Sequence of chain 1.A:
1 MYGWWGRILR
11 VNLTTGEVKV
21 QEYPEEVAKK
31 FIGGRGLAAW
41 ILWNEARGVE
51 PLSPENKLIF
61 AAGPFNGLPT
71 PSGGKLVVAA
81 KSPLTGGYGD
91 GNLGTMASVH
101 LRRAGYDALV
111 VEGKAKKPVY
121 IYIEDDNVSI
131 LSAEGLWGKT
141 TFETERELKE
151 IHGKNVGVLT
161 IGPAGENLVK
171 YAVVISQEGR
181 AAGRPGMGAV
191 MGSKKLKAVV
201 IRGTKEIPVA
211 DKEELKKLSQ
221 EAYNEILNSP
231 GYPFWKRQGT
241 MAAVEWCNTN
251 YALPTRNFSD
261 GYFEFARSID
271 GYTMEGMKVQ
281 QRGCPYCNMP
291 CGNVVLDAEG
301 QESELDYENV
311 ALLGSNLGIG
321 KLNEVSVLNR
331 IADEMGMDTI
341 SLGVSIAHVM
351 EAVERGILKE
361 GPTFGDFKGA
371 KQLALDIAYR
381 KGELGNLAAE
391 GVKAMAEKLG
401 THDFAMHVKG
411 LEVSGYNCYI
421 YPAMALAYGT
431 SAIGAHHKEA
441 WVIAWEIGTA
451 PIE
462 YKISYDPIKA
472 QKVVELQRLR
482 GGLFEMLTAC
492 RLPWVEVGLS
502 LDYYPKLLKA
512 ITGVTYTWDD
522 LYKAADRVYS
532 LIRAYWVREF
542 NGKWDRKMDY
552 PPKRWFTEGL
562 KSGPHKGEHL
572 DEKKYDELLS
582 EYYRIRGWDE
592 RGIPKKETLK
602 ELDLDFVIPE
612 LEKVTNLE

Binding-site contacts:
Ligand atom C1 contacts residue LEU493 of chain 1.A at 4.1 Å (hydrophobic).
Ligand atom O1 contacts residue HIS437 of chain 1.A at 3.7 Å.
Ligand atom C5 contacts residue HIS437 of chain 1.A at 3.9 Å.
Ligand atom O2 contacts residue LEU493 of chain 1.A at 3.5 Å.
Ligand atom O4 contacts residue ALA243 of chain 1.A at 4.2 Å.
Ligand atom C4 contacts residue PTE1 of chain 1.H at 4.3 Å.
Ligand atom O1 contacts residue ARG481 of chain 1.A at 3.1 Å (salt-bridge).
Ligand atom C2 contacts residue TRP441 of chain 1.A at 3.8 Å (hydrophobic).
Ligand atom C1 contacts residue ARG492 of chain 1.A at 3.5 Å.
Ligand atom O4 contacts residue TYR307 of chain 1.A at 3.3 Å.
Ligand atom C5 contacts residue GLU308 of chain 1.A at 3.5 Å.
Ligand atom C2 contacts residue GLU497 of chain 1.A at 3.7 Å.
Ligand atom C2 contacts residue LEU493 of chain 1.A at 4.3 Å (hydrophobic).
Ligand atom O1 contacts residue ARG492 of chain 1.A at 2.9 Å (salt-bridge).
Ligand atom C3 contacts residue PTE1 of chain 1.H at 4.4 Å.
Ligand atom C1 contacts residue VAL496 of chain 1.A at 4.2 Å (hydrophobic).
Ligand atom O4 contacts residue GLU308 of chain 1.A at 4.1 Å.
Ligand atom O3 contacts residue PTE1 of chain 1.H at 3.6 Å.
Ligand atom O4 contacts residue TYR416 of chain 1.A at 2.7 Å (h-bond).
Ligand atom C4 contacts residue TYR416 of chain 1.A at 3.6 Å (hydrophobic).
Ligand atom O3 contacts residue TYR416 of chain 1.A at 3.6 Å.
Ligand atom C5 contacts residue TYR416 of chain 1.A at 3.0 Å (hydrophobic).
Ligand atom O3 contacts residue HIS437 of chain 1.A at 3.1 Å (h-bond).
Ligand atom C1 contacts residue ARG481 of chain 1.A at 3.6 Å.
Ligand atom O2 contacts residue ARG481 of chain 1.A at 2.9 Å (salt-bridge).
Ligand atom O2 contacts residue TRP441 of chain 1.A at 4.4 Å.
Ligand atom O1 contacts residue PTE1 of chain 1.H at 4.3 Å.
Ligand atom O3 contacts residue GLU308 of chain 1.A at 2.4 Å (salt-bridge).
Ligand atom C5 contacts residue TYR307 of chain 1.A at 3.8 Å (hydrophobic).
Ligand atom C4 contacts residue HIS437 of chain 1.A at 3.7 Å.
Ligand atom C4 contacts residue TRP441 of chain 1.A at 4.4 Å (hydrophobic).
Ligand atom O3 contacts residue TYR307 of chain 1.A at 3.6 Å.
Ligand atom C2 contacts residue VAL496 of chain 1.A at 4.1 Å (hydrophobic).
Ligand atom O4 contacts residue THR240 of chain 1.A at 4.2 Å.
Ligand atom C3 contacts residue GLU497 of chain 1.A at 4.0 Å.
Ligand atom O2 contacts residue VAL496 of chain 1.A at 3.5 Å.
Ligand atom C5 contacts residue PTE1 of chain 1.H at 4.4 Å.
Ligand atom O1 contacts residue TRP441 of chain 1.A at 4.1 Å.
Ligand atom C1 contacts residue TRP441 of chain 1.A at 4.1 Å (hydrophobic).
Ligand atom O2 contacts residue ARG492 of chain 1.A at 3.0 Å (salt-bridge).

The protein below binds the small molecule below.
Small molecule (SMILES): O=C(O)CCCC(=O)O